This protein binds this small molecule.
Small molecule (SMILES): Cc1cc([C@H](C(=O)N2C[C@H](O)C[C@H]2C2=NO[C@](C)(c3ccc(-c4scnc4C)cc3)N2)C(C)C)on1

Binding-site contacts:
Ligand atom C21 contacts residue TYR61 of chain 1.C at 3.3 Å (hydrophobic).
Ligand atom N3 contacts residue TYR47 of chain 1.C at 2.8 Å (h-bond).
Ligand atom C4 contacts residue SER60 of chain 1.C at 3.8 Å.
Ligand atom C7 contacts residue TYR47 of chain 1.C at 3.5 Å (hydrophobic).
Ligand atom O2 contacts residue SER60 of chain 1.C at 2.8 Å (h-bond).
Ligand atom N5 contacts residue PRO48 of chain 1.C at 3.5 Å.
Ligand atom C23 contacts residue TYR61 of chain 1.C at 3.4 Å (hydrophobic).
Ligand atom C12 contacts residue TYR47 of chain 1.C at 3.6 Å (hydrophobic).
Ligand atom C3 contacts residue TYR47 of chain 1.C at 3.4 Å (hydrophobic).
Ligand atom C24 contacts residue PRO48 of chain 1.C at 3.0 Å (hydrophobic).
Ligand atom S1 contacts residue ILE58 of chain 1.C at 3.8 Å.
Ligand atom O3 contacts residue TYR47 of chain 1.C at 3.6 Å.
Ligand atom O1 contacts residue TYR61 of chain 1.C at 3.8 Å.
Ligand atom C4 contacts residue TRP66 of chain 1.C at 3.5 Å (hydrophobic).
Ligand atom C13 contacts residue TYR47 of chain 1.C at 3.6 Å (hydrophobic).
Ligand atom C4 contacts residue TYR47 of chain 1.C at 3.8 Å (hydrophobic).
Ligand atom O2 contacts residue HIS64 of chain 1.C at 2.7 Å (h-bond).
Ligand atom N1 contacts residue TYR47 of chain 1.C at 3.4 Å (h-bond).
Ligand atom C7 contacts residue HIS59 of chain 1.C at 3.7 Å.
Ligand atom C22 contacts residue TYR61 of chain 1.C at 3.5 Å (hydrophobic).
Ligand atom C20 contacts residue TYR47 of chain 1.C at 3.7 Å (hydrophobic).
Ligand atom O4 contacts residue PHE40 of chain 1.C at 3.3 Å.
Ligand atom N4 contacts residue ASN16 of chain 1.C at 3.8 Å.
Ligand atom C17 contacts residue TYR61 of chain 1.C at 3.8 Å (hydrophobic).
Ligand atom C4 contacts residue HIS64 of chain 1.C at 3.6 Å.
Ligand atom C3 contacts residue TRP66 of chain 1.C at 3.4 Å (hydrophobic).
Ligand atom C2 contacts residue TYR47 of chain 1.C at 3.6 Å (hydrophobic).
Ligand atom N4 contacts residue PHE40 of chain 1.C at 3.6 Å.
Ligand atom N2 contacts residue HIS59 of chain 1.C at 3.0 Å (h-bond).
Ligand atom C1 contacts residue TYR47 of chain 1.C at 3.2 Å (hydrophobic).
Ligand atom C20 contacts residue TRP37 of chain 1.C at 3.6 Å (hydrophobic).
Ligand atom C4 contacts residue TRP37 of chain 1.C at 3.8 Å (hydrophobic).
Ligand atom C1 contacts residue TRP37 of chain 1.C at 3.4 Å (hydrophobic).
Ligand atom C9 contacts residue TYR47 of chain 1.C at 3.7 Å (hydrophobic).
Ligand atom C14 contacts residue TYR47 of chain 1.C at 3.5 Å (hydrophobic).
Ligand atom C6 contacts residue TRP37 of chain 1.C at 3.8 Å (hydrophobic).
Ligand atom C13 contacts residue ILE58 of chain 1.C at 3.6 Å (hydrophobic).
Ligand atom O4 contacts residue HIS64 of chain 1.C at 3.1 Å.
Ligand atom N4 contacts residue HIS64 of chain 1.C at 3.6 Å.
Ligand atom C2 contacts residue HIS59 of chain 1.C at 3.6 Å.

Sequence of chain 1.C:
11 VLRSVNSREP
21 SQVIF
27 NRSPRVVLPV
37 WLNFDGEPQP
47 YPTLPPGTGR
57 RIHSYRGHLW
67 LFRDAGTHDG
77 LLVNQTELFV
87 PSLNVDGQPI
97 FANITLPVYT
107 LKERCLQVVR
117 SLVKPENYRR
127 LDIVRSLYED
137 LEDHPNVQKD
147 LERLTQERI